Sequence of chain 1.C:
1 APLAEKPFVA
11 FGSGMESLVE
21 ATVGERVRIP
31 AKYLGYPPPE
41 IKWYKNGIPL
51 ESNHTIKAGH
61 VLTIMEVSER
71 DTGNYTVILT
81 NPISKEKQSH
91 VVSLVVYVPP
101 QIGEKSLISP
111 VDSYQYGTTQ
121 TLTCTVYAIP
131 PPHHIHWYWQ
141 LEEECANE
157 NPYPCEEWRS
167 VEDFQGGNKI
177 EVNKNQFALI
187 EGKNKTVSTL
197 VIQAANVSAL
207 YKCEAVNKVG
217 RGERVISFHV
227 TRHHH

A protein and the small-molecule ligand that binds it are described below.
Small molecule (SMILES): CC(=O)N[C@H]1[C@H](O[C@H]2[C@H](O)[C@@H](NC(C)=O)CO[C@@H]2CO)O[C@H](CO)[C@@H](O)[C@@H]1O

Binding-site contacts:
Ligand atom C3 contacts residue ARG70 of chain 1.C at 4.1 Å.
Ligand atom C7 contacts residue LEU50 of chain 1.C at 4.2 Å (hydrophobic).
Ligand atom O6 contacts residue ILE56 of chain 1.C at 4.3 Å.
Ligand atom C5 contacts residue ARG70 of chain 1.C at 4.3 Å.
Ligand atom C6 contacts residue GLU51 of chain 1.C at 4.4 Å.
Ligand atom O6 contacts residue ASN53 of chain 1.C at 4.5 Å.
Ligand atom C8 contacts residue LEU50 of chain 1.C at 3.6 Å (hydrophobic).
Ligand atom O5 contacts residue ASN53 of chain 1.C at 2.3 Å (h-bond).
Ligand atom C1 contacts residue ILE56 of chain 1.C at 4.4 Å (hydrophobic).
Ligand atom O7 contacts residue ILE48 of chain 1.C at 4.4 Å.
Ligand atom C1 contacts residue THR55 of chain 1.C at 4.5 Å.
Ligand atom C5 contacts residue ILE56 of chain 1.C at 4.1 Å (hydrophobic).
Ligand atom O7 contacts residue ASN53 of chain 1.C at 3.1 Å (h-bond).
Ligand atom N2 contacts residue ASN53 of chain 1.C at 3.0 Å (h-bond).
Ligand atom C1 contacts residue ARG70 of chain 1.C at 4.0 Å.
Ligand atom O6 contacts residue GLU51 of chain 1.C at 3.3 Å (salt-bridge).
Ligand atom C8 contacts residue ASN53 of chain 1.C at 4.4 Å.
Ligand atom C8 contacts residue ILE48 of chain 1.C at 3.6 Å (hydrophobic).
Ligand atom O3 contacts residue ARG70 of chain 1.C at 4.1 Å.
Ligand atom C2 contacts residue ARG70 of chain 1.C at 4.4 Å.
Ligand atom O7 contacts residue LYS45 of chain 1.C at 4.3 Å.
Ligand atom O7 contacts residue LEU50 of chain 1.C at 4.4 Å.
Ligand atom C7 contacts residue HIS54 of chain 1.C at 4.4 Å.
Ligand atom O5 contacts residue ARG70 of chain 1.C at 3.4 Å (salt-bridge).
Ligand atom C5 contacts residue ASN53 of chain 1.C at 3.6 Å.
Ligand atom C1 contacts residue ASN53 of chain 1.C at 1.4 Å.
Ligand atom C2 contacts residue ASN53 of chain 1.C at 2.5 Å.
Ligand atom C6 contacts residue ARG70 of chain 1.C at 4.1 Å.
Ligand atom C6 contacts residue LEU50 of chain 1.C at 4.1 Å (hydrophobic).
Ligand atom O5 contacts residue ILE56 of chain 1.C at 4.0 Å.
Ligand atom C3 contacts residue ASN53 of chain 1.C at 3.8 Å.
Ligand atom C7 contacts residue ASN53 of chain 1.C at 3.2 Å.
Ligand atom O4 contacts residue ARG70 of chain 1.C at 3.7 Å.
Ligand atom O6 contacts residue LEU50 of chain 1.C at 4.1 Å.
Ligand atom C7 contacts residue ILE48 of chain 1.C at 4.4 Å (hydrophobic).
Ligand atom C8 contacts residue PRO49 of chain 1.C at 3.5 Å (hydrophobic).
Ligand atom C6 contacts residue ILE56 of chain 1.C at 4.1 Å (hydrophobic).
Ligand atom C8 contacts residue HIS54 of chain 1.C at 3.4 Å.
Ligand atom O5 contacts residue GLU51 of chain 1.C at 4.0 Å.
Ligand atom C4 contacts residue ASN53 of chain 1.C at 4.2 Å.